This protein binds this small molecule.
Small molecule (SMILES): Cc1ccc2c(c1)sc(-c1ccc(N(C)C)cc1)[n+]2C

Binding-site contacts:
Ligand atom C16 contacts residue LYS76 of chain 1.A at 4.3 Å.
Ligand atom N1 contacts residue ASN43 of chain 1.A at 4.1 Å.
Ligand atom C4 contacts residue ASP77 of chain 1.A at 4.1 Å.
Ligand atom C5 contacts residue ASN43 of chain 1.A at 4.2 Å.
Ligand atom C15 contacts residue LYS76 of chain 1.A at 3.6 Å.
Ligand atom C3 contacts residue ASN43 of chain 1.A at 4.3 Å.
Ligand atom C3 contacts residue LYS76 of chain 1.A at 3.5 Å.
Ligand atom C12 contacts residue ASN43 of chain 1.A at 4.0 Å.
Ligand atom C10 contacts residue ASN43 of chain 1.A at 3.7 Å.
Ligand atom S1 contacts residue ASN43 of chain 1.A at 3.2 Å (h-bond).
Ligand atom C14 contacts residue ASN43 of chain 1.A at 3.5 Å.
Ligand atom C11 contacts residue ACT1 of chain 1.G at 4.4 Å.
Ligand atom C13 contacts residue GLY44 of chain 1.A at 4.2 Å.
Ligand atom C18 contacts residue GLY44 of chain 1.A at 4.3 Å.
Ligand atom C4 contacts residue LYS76 of chain 1.A at 3.4 Å.
Ligand atom C12 contacts residue ACT1 of chain 1.G at 4.3 Å.
Ligand atom C18 contacts residue ACT1 of chain 1.G at 3.3 Å.
Ligand atom S1 contacts residue GLU78 of chain 1.A at 4.0 Å.
Ligand atom C18 contacts residue GLU78 of chain 1.A at 4.0 Å.
Ligand atom C3 contacts residue ASP77 of chain 1.A at 3.8 Å.
Ligand atom C11 contacts residue ASN43 of chain 1.A at 3.8 Å.
Ligand atom C8 contacts residue ASN43 of chain 1.A at 4.0 Å.
Ligand atom N2 contacts residue LYS76 of chain 1.A at 3.8 Å.
Ligand atom C12 contacts residue GLU78 of chain 1.A at 4.0 Å.
Ligand atom C12 contacts residue GLY44 of chain 1.A at 4.0 Å.
Ligand atom C2 contacts residue LYS76 of chain 1.A at 4.0 Å.
Ligand atom C13 contacts residue ASN43 of chain 1.A at 3.8 Å.
Ligand atom C11 contacts residue GLY44 of chain 1.A at 4.3 Å.
Ligand atom S1 contacts residue LYS76 of chain 1.A at 4.4 Å.
Ligand atom C9 contacts residue ASN43 of chain 1.A at 3.7 Å.
Ligand atom C11 contacts residue GLU78 of chain 1.A at 3.2 Å.
Ligand atom C10 contacts residue GLU78 of chain 1.A at 4.0 Å.
Ligand atom C4 contacts residue ASN43 of chain 1.A at 3.5 Å.

Sequence of chain 1.A:
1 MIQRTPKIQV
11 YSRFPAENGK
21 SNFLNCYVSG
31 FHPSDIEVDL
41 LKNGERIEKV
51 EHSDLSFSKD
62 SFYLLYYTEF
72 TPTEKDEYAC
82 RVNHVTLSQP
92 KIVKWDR